Binding-site contacts:
Ligand atom C14 contacts residue LEU28 of chain 1.A at 3.2 Å (hydrophobic).
Ligand atom C3 contacts residue NDP1 of chain 1.B at 3.4 Å.
Ligand atom N2 contacts residue VAL31 of chain 1.A at 3.6 Å.
Ligand atom N7 contacts residue LEU5 of chain 1.A at 2.8 Å (h-bond).
Ligand atom O19 contacts residue NDP1 of chain 1.B at 3.7 Å.
Ligand atom N2 contacts residue NDP1 of chain 1.B at 3.7 Å.
Ligand atom N5 contacts residue LEU5 of chain 1.A at 3.5 Å (h-bond).
Ligand atom C3 contacts residue ALA7 of chain 1.A at 3.6 Å (hydrophobic).
Ligand atom C9 contacts residue PHE92 of chain 1.A at 3.4 Å (hydrophobic).
Ligand atom N5 contacts residue VAL6 of chain 1.A at 3.5 Å.
Ligand atom C6 contacts residue PHE92 of chain 1.A at 3.8 Å (hydrophobic).
Ligand atom C3 contacts residue VAL31 of chain 1.A at 3.5 Å (hydrophobic).
Ligand atom O19 contacts residue LEU20 of chain 1.A at 3.7 Å.
Ligand atom O16 contacts residue LEU20 of chain 1.A at 3.8 Å.
Ligand atom N5 contacts residue ALA7 of chain 1.A at 3.7 Å.
Ligand atom C8 contacts residue NDP1 of chain 1.B at 3.3 Å.
Ligand atom C3 contacts residue ASP27 of chain 1.A at 3.5 Å.
Ligand atom C9 contacts residue NDP1 of chain 1.B at 3.2 Å.
Ligand atom C24 contacts residue LEU54 of chain 1.A at 3.8 Å (hydrophobic).
Ligand atom C6 contacts residue NDP1 of chain 1.B at 3.0 Å.
Ligand atom C27 contacts residue LEU28 of chain 1.A at 3.8 Å (hydrophobic).
Ligand atom N4 contacts residue VAL6 of chain 1.A at 3.4 Å.
Ligand atom O13 contacts residue LEU28 of chain 1.A at 3.4 Å.
Ligand atom C25 contacts residue LEU54 of chain 1.A at 3.4 Å (hydrophobic).
Ligand atom N7 contacts residue PHE92 of chain 1.A at 2.9 Å (h-bond).
Ligand atom C27 contacts residue PHE92 of chain 1.A at 3.3 Å (hydrophobic).
Ligand atom C20 contacts residue NDP1 of chain 1.B at 2.5 Å.
Ligand atom C1 contacts residue NDP1 of chain 1.B at 3.7 Å.
Ligand atom C18 contacts residue LEU20 of chain 1.A at 3.6 Å (hydrophobic).
Ligand atom N4 contacts residue ASP27 of chain 1.A at 3.0 Å (salt-bridge).
Ligand atom C15 contacts residue LEU20 of chain 1.A at 3.5 Å (hydrophobic).
Ligand atom C12 contacts residue LEU20 of chain 1.A at 3.7 Å (hydrophobic).
Ligand atom N7 contacts residue NDP1 of chain 1.B at 3.5 Å (h-bond).
Ligand atom C21 contacts residue NDP1 of chain 1.B at 3.7 Å.
Ligand atom N2 contacts residue ASP27 of chain 1.A at 3.1 Å (salt-bridge).
Ligand atom C28 contacts residue LEU28 of chain 1.A at 3.3 Å (hydrophobic).
Ligand atom N4 contacts residue VAL31 of chain 1.A at 3.7 Å.
Ligand atom N5 contacts residue NDP1 of chain 1.B at 3.0 Å (h-bond).
Ligand atom N4 contacts residue ALA7 of chain 1.A at 3.3 Å (h-bond).
Ligand atom C6 contacts residue LEU5 of chain 1.A at 3.6 Å (hydrophobic).

This protein binds this small molecule.
Small molecule (SMILES): COc1cc(Cc2cnc(N)nc2N)c2c(c1OC)O[C@H](C1CC1)C=C2

Sequence of chain 1.A:
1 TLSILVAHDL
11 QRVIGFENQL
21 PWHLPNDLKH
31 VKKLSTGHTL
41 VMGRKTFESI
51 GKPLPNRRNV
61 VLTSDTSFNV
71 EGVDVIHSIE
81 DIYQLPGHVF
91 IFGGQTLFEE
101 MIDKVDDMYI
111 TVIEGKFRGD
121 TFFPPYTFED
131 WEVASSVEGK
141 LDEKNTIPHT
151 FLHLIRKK